Binding-site contacts:
Ligand atom O5 contacts residue THR29 of chain 2.A at 4.4 Å.
Ligand atom C8 contacts residue THR17 of chain 2.A at 4.1 Å.
Ligand atom C7 contacts residue ASN27 of chain 2.A at 3.3 Å.
Ligand atom C1 contacts residue THR19 of chain 2.A at 4.4 Å.
Ligand atom C6 contacts residue THR29 of chain 2.A at 4.4 Å.
Ligand atom C5 contacts residue ASN27 of chain 2.A at 3.6 Å.
Ligand atom C8 contacts residue ASN27 of chain 2.A at 4.4 Å.
Ligand atom C4 contacts residue ASN27 of chain 2.A at 4.2 Å.
Ligand atom O7 contacts residue ASN27 of chain 2.A at 3.2 Å (h-bond).
Ligand atom C2 contacts residue ASN27 of chain 2.A at 2.5 Å.
Ligand atom N2 contacts residue ASN27 of chain 2.A at 2.9 Å (h-bond).
Ligand atom C1 contacts residue ASN27 of chain 2.A at 1.4 Å.
Ligand atom O5 contacts residue THR19 of chain 2.A at 4.3 Å.
Ligand atom C3 contacts residue ASN27 of chain 2.A at 3.8 Å.
Ligand atom O5 contacts residue ASN27 of chain 2.A at 2.3 Å (h-bond).

The protein below binds the small molecule below.
Small molecule (SMILES): CC(=O)N[C@H]1[C@H](O[C@H]2[C@H](O[C@@H]3O[C@@H](C)[C@@H](O)[C@@H](O)[C@@H]3O)[C@@H](NC(C)=O)CO[C@@H]2CO[C@@H]2O[C@@H](C)[C@@H](O)[C@@H](O)[C@@H]2O)O[C@H](CO)[C@@H](O)[C@@H]1O

Sequence of chain 2.A:
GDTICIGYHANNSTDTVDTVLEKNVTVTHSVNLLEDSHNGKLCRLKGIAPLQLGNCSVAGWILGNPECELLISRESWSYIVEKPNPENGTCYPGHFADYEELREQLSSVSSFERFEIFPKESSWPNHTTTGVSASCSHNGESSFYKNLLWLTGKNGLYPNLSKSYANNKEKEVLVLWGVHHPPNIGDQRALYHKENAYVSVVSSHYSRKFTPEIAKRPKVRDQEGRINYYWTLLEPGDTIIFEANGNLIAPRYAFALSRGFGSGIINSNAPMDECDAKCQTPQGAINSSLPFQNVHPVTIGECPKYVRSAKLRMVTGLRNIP